Sequence of chain 1.B:
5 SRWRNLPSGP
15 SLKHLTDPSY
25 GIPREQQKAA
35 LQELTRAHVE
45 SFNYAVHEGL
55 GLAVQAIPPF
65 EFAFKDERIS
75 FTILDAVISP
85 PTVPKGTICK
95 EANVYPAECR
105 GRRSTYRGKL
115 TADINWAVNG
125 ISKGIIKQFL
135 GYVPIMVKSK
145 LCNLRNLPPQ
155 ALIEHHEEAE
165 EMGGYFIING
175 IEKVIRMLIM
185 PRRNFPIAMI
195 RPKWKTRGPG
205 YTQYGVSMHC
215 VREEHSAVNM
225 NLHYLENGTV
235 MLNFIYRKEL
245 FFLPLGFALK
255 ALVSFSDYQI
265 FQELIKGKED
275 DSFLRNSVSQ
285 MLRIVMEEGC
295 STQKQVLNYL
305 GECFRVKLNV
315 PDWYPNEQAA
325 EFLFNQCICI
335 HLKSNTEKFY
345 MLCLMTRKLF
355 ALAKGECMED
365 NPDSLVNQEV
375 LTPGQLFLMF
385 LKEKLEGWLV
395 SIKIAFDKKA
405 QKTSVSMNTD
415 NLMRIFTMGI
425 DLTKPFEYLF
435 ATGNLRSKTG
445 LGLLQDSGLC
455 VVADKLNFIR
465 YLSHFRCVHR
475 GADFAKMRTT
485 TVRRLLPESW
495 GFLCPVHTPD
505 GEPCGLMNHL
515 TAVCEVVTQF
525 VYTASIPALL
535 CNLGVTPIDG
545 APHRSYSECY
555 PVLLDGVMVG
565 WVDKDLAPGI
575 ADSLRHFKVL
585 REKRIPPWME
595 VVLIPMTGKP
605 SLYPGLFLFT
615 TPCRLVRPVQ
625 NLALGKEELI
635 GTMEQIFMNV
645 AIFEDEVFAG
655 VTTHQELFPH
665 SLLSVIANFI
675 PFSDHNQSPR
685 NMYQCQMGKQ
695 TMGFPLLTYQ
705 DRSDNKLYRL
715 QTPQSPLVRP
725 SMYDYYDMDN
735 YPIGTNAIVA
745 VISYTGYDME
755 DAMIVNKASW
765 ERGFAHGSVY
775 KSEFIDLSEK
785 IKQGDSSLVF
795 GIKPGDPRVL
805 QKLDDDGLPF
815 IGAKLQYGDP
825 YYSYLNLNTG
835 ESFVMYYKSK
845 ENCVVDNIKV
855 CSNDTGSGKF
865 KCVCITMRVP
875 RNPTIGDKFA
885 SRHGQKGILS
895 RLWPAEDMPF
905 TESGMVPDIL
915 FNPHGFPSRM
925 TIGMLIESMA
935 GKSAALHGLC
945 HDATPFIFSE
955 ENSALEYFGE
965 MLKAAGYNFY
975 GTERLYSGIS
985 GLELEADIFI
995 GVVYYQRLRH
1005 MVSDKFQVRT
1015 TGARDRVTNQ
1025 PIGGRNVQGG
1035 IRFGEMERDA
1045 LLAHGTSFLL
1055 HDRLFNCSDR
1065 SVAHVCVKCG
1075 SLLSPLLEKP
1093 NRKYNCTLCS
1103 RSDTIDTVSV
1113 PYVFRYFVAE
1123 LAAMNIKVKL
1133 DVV

Sequence of chain 1.A:
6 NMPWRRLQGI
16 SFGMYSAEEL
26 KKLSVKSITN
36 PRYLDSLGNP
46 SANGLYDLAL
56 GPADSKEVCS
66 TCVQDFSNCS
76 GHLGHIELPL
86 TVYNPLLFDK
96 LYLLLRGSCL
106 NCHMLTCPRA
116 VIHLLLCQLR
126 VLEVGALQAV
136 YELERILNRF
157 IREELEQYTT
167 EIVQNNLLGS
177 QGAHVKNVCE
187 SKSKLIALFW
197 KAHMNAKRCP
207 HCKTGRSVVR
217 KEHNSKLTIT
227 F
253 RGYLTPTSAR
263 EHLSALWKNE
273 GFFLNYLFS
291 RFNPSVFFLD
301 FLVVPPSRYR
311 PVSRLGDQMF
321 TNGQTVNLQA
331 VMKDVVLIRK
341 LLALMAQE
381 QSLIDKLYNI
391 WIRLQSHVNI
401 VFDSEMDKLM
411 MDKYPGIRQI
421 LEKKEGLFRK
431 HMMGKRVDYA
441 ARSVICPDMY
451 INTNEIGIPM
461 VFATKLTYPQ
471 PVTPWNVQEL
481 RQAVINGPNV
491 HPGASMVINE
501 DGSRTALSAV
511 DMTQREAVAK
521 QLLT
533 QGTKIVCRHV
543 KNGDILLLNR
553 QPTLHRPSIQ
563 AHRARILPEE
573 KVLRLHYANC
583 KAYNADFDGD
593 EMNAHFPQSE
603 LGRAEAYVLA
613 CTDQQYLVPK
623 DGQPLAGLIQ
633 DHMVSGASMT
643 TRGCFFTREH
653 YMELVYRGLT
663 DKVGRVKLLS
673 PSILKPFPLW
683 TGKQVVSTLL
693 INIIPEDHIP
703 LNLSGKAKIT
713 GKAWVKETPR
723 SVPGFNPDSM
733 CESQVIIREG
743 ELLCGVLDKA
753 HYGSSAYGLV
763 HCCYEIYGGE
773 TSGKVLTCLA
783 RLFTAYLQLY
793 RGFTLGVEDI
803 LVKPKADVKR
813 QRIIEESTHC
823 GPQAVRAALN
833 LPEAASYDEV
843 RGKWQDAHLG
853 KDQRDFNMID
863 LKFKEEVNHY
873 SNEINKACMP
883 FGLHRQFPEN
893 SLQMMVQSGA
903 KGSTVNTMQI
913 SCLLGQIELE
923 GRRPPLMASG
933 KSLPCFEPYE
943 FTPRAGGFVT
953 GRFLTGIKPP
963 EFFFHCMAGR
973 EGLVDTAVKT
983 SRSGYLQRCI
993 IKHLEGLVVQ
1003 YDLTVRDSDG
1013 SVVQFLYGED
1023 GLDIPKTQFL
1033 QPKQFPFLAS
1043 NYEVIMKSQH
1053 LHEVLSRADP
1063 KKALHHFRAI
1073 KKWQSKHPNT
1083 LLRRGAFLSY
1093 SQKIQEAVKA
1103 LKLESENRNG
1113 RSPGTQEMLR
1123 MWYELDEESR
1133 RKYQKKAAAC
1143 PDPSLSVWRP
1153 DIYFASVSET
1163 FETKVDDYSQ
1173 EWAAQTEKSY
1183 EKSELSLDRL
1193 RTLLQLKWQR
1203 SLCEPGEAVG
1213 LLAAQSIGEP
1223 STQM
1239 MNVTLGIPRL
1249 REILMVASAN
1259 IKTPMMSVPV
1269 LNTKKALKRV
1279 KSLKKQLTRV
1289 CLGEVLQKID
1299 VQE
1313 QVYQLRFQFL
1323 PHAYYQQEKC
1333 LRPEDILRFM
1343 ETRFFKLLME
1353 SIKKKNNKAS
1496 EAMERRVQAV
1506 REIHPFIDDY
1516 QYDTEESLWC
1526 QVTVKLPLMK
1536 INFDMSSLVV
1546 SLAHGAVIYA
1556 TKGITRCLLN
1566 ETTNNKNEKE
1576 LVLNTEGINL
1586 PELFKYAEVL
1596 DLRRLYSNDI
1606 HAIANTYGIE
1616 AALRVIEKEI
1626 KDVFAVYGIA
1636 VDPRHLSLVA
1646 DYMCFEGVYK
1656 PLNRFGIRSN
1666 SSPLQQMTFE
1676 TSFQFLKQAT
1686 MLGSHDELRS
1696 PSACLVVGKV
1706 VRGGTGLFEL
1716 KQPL

This small molecule binds to this protein.
Small molecule (SMILES): Nc1ccn([C@@H]2O[C@H](CO[P](=O)(O)O[C@H]3[C@@H](O)[C@H](n4cnc5c(N)ncnc54)O[C@@H]3CO[P](=O)(O)O[C@H]3[C@@H](O)[C@H](n4cnc5c(=O)nc(N)[nH]c54)O[C@@H]3CO[P](=O)(O)O[C@H]3[C@@H](O)[C@H](n4ccc(=O)[nH]c4=O)O[C@@H]3CO[P](=O)(O)O[C@H]3[C@@H](O)[C@H](n4ccc(N)nc4=O)O[C@@H]3CO[P](=O)(O)O[C@H]3[C@@H](O)[C@H](n4cnc5c(=O)nc(N)[nH]c54)O[C@@H]3CO[P](=O)(O)O[C@H]3[C@@H](O)[C@H](n4ccc(=O)[nH]c4=O)O[C@@H]3COP(=O)=O)[C@@H](O[P](=O)(O)OC[C@H]3O[C@@H](n4ccc(=O)[nH]c4=O)[C@H](O)[C@@H]3O)[C@H]2O)c(=O)n1

Binding-site contacts:
Ligand atom C3' contacts residue MG1 of chain 1.S at 3.2 Å.
Ligand atom C5' contacts residue GLN690 of chain 1.B at 4.0 Å.
Ligand atom P contacts residue LYS882 of chain 1.B at 4.0 Å.
Ligand atom OP1 contacts residue GLN690 of chain 1.B at 3.8 Å.
Ligand atom P contacts residue GLN694 of chain 1.B at 3.8 Å.
Ligand atom C2' contacts residue MG1 of chain 1.S at 3.9 Å.
Ligand atom O5' contacts residue ARG180 of chain 1.B at 4.1 Å.
Ligand atom OP1 contacts residue VAL455 of chain 1.B at 4.0 Å.
Ligand atom C5' contacts residue ASP590 of chain 1.A at 3.9 Å.
Ligand atom OP1 contacts residue ARG180 of chain 1.B at 1.8 Å (salt-bridge).
Ligand atom C5' contacts residue GLY591 of chain 1.A at 3.3 Å.
Ligand atom OP1 contacts residue GLN694 of chain 1.B at 3.1 Å (h-bond).
Ligand atom OP1 contacts residue LYS890 of chain 1.B at 2.9 Å (salt-bridge).
Ligand atom C4' contacts residue MG1 of chain 1.S at 3.5 Å.
Ligand atom OP1 contacts residue LYS430 of chain 1.A at 3.8 Å.
Ligand atom C2' contacts residue ARG552 of chain 1.A at 3.8 Å.
Ligand atom P contacts residue ARG180 of chain 1.B at 3.3 Å.
Ligand atom O3' contacts residue LYS882 of chain 1.B at 3.3 Å (salt-bridge).
Ligand atom C5' contacts residue GLN694 of chain 1.B at 3.9 Å.
Ligand atom P contacts residue LYS890 of chain 1.B at 4.1 Å.
Ligand atom O3' contacts residue ARG464 of chain 1.B at 3.6 Å.
Ligand atom O3' contacts residue ASP590 of chain 1.A at 3.5 Å (salt-bridge).
Ligand atom O2' contacts residue LYS1009 of chain 1.B at 3.6 Å.
Ligand atom O3' contacts residue VAL455 of chain 1.B at 3.7 Å.
Ligand atom O2' contacts residue SER451 of chain 1.B at 3.9 Å.
Ligand atom C4' contacts residue ASP590 of chain 1.A at 3.9 Å.
Ligand atom O3' contacts residue GLN694 of chain 1.B at 3.1 Å (h-bond).
Ligand atom O2' contacts residue MG1 of chain 1.S at 3.4 Å.
Ligand atom OP1 contacts residue GLN690 of chain 1.B at 3.4 Å.
Ligand atom O3' contacts residue ARG180 of chain 1.B at 3.9 Å.
Ligand atom C5' contacts residue HIS1004 of chain 1.B at 3.7 Å.
Ligand atom O2' contacts residue HIS1004 of chain 1.B at 3.5 Å.
Ligand atom O3' contacts residue MG1 of chain 1.S at 2.2 Å.
Ligand atom O4' contacts residue GLY591 of chain 1.A at 3.3 Å (h-bond).
Ligand atom O3' contacts residue SER451 of chain 1.B at 3.8 Å.
Ligand atom C4' contacts residue GLY591 of chain 1.A at 3.1 Å.
Ligand atom O2' contacts residue ARG464 of chain 1.B at 3.4 Å (salt-bridge).
Ligand atom O2' contacts residue ARG552 of chain 1.A at 2.8 Å (salt-bridge).
Ligand atom O2' contacts residue ASP592 of chain 1.A at 3.2 Å (salt-bridge).
Ligand atom OP1 contacts residue LYS882 of chain 1.B at 3.4 Å (salt-bridge).